The small molecule below binds the protein below.
Small molecule (SMILES): O=P(O)(O)O[C@H]1O[C@H](CO)[C@@H](O)[C@H](O)[C@H]1F

Binding-site contacts:
Ligand atom O5 contacts residue LEU136 of chain 2.A at 3.6 Å.
Ligand atom C5 contacts residue LEU136 of chain 2.A at 3.6 Å (hydrophobic).
Ligand atom F2 contacts residue TYR573 of chain 2.A at 2.9 Å.
Ligand atom O4 contacts residue ASN484 of chain 2.A at 3.8 Å.
Ligand atom O3P contacts residue LEU136 of chain 2.A at 2.8 Å (h-bond).
Ligand atom C6 contacts residue HIS377 of chain 2.A at 3.5 Å.
Ligand atom C3 contacts residue GLU672 of chain 2.A at 3.4 Å.
Ligand atom O6 contacts residue LEU139 of chain 2.A at 4.0 Å.
Ligand atom C6 contacts residue LEU136 of chain 2.A at 3.5 Å (hydrophobic).
Ligand atom O6 contacts residue VAL455 of chain 2.A at 3.8 Å.
Ligand atom O5 contacts residue HIS377 of chain 2.A at 3.5 Å (h-bond).
Ligand atom O3P contacts residue GLY134 of chain 2.A at 3.8 Å.
Ligand atom O2P contacts residue GLY135 of chain 2.A at 2.8 Å (h-bond).
Ligand atom C5 contacts residue HIS377 of chain 2.A at 4.1 Å.
Ligand atom C6 contacts residue GLY135 of chain 2.A at 3.6 Å.
Ligand atom O4 contacts residue SER674 of chain 2.A at 3.4 Å.
Ligand atom O4 contacts residue GLY675 of chain 2.A at 2.7 Å (h-bond).
Ligand atom O1 contacts residue GLY135 of chain 2.A at 3.8 Å.
Ligand atom P contacts residue GLY135 of chain 2.A at 3.4 Å.
Ligand atom O6 contacts residue ASN484 of chain 2.A at 3.0 Å (h-bond).
Ligand atom P contacts residue ASN284 of chain 2.A at 3.9 Å.
Ligand atom O3 contacts residue SER674 of chain 2.A at 3.1 Å (h-bond).
Ligand atom C3 contacts residue GLY675 of chain 2.A at 3.9 Å.
Ligand atom O2P contacts residue GLY134 of chain 2.A at 3.8 Å.
Ligand atom O6 contacts residue HIS377 of chain 2.A at 2.7 Å (h-bond).
Ligand atom F2 contacts residue ASN284 of chain 2.A at 3.3 Å.
Ligand atom F2 contacts residue GLU672 of chain 2.A at 3.3 Å.
Ligand atom O1 contacts residue LEU136 of chain 2.A at 3.8 Å.
Ligand atom O3 contacts residue GLY675 of chain 2.A at 3.3 Å (h-bond).
Ligand atom C6 contacts residue ASN484 of chain 2.A at 3.6 Å.
Ligand atom O3 contacts residue ALA673 of chain 2.A at 3.1 Å (h-bond).
Ligand atom O3 contacts residue GLU672 of chain 2.A at 2.9 Å (salt-bridge).
Ligand atom C2 contacts residue GLU672 of chain 2.A at 3.9 Å.
Ligand atom C5 contacts residue GLY135 of chain 2.A at 3.8 Å.
Ligand atom O4 contacts residue THR676 of chain 2.A at 4.1 Å.
Ligand atom P contacts residue LEU136 of chain 2.A at 3.9 Å.
Ligand atom O1P contacts residue ASN284 of chain 2.A at 2.6 Å (h-bond).
Ligand atom C2 contacts residue HIS377 of chain 2.A at 3.6 Å.
Ligand atom C4 contacts residue GLY675 of chain 2.A at 3.8 Å.
Ligand atom O3P contacts residue GLY135 of chain 2.A at 3.0 Å (h-bond).

Sequence of chain 2.A:
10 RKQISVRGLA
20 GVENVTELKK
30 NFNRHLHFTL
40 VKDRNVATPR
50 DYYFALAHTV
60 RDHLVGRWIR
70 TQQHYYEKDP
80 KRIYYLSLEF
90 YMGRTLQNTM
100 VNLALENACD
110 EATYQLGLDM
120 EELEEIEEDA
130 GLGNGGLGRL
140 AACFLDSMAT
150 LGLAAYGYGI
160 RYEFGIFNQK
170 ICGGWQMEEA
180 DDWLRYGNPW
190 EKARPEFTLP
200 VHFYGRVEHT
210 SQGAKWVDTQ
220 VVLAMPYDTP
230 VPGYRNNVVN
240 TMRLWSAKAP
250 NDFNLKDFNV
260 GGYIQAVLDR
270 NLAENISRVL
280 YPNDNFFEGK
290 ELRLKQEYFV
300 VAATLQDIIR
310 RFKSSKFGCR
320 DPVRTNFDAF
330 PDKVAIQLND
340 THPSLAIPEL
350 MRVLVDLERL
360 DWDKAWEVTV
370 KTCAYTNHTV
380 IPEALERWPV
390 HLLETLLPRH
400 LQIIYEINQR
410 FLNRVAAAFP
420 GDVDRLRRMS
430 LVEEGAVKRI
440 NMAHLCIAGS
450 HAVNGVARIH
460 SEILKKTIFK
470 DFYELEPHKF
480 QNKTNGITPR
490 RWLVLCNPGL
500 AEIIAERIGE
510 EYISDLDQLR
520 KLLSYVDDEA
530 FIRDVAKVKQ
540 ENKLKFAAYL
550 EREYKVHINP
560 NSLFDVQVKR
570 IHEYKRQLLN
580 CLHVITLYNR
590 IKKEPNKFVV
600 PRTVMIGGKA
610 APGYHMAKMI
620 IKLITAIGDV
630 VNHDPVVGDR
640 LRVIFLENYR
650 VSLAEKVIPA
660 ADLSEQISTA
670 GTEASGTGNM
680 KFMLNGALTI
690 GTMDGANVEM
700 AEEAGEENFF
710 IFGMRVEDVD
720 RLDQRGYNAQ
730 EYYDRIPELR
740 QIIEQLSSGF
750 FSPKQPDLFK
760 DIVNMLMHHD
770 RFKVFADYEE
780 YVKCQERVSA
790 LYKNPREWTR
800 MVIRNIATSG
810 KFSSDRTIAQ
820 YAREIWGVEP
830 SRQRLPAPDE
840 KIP